This protein binds this small molecule.
Small molecule (SMILES): CC(C)(C)CC(C)(C)c1ccc(OCCOCCOCCOCCOCCOCCOCCOCCOCCOCCO)cc1

Sequence of chain 1.A:
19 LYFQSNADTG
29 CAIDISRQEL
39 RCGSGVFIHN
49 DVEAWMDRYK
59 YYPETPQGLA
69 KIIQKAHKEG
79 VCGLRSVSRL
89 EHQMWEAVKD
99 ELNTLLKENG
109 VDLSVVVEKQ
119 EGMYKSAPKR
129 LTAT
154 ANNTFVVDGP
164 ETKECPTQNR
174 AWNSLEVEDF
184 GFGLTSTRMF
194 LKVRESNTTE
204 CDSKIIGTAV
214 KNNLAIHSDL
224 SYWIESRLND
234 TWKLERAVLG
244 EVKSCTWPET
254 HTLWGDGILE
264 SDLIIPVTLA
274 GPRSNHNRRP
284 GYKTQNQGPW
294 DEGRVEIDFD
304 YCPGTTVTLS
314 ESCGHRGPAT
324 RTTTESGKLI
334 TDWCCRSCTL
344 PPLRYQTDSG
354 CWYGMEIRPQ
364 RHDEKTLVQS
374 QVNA

Sequence of chain 1.B:
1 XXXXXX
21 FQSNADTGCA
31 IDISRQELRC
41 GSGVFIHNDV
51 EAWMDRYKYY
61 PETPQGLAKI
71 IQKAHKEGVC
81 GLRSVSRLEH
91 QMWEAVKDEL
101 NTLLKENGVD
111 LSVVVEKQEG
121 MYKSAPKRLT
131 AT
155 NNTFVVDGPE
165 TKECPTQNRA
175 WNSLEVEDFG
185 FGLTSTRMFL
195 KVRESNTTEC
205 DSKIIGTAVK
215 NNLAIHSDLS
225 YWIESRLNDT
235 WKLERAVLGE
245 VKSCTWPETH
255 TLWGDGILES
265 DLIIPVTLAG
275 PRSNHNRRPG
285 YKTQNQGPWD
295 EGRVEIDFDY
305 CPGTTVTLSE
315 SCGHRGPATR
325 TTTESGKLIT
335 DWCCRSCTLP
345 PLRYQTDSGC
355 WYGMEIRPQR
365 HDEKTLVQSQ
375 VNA

Binding-site contacts:
Ligand atom C2 contacts residue ILE31 of chain 1.A at 3.8 Å (hydrophobic).
Ligand atom C2 contacts residue ILE33 of chain 1.A at 4.4 Å (hydrophobic).
Ligand atom C2 contacts residue GLU37 of chain 1.A at 4.4 Å.
Ligand atom C4 contacts residue GLU37 of chain 1.A at 4.2 Å.
Ligand atom C4 contacts residue LEU38 of chain 1.A at 4.2 Å (hydrophobic).
Ligand atom C8 contacts residue GLN36 of chain 1.A at 4.0 Å.
Ligand atom C5 contacts residue PHE185 of chain 1.B at 4.2 Å (hydrophobic).